Sequence of chain 1.A:
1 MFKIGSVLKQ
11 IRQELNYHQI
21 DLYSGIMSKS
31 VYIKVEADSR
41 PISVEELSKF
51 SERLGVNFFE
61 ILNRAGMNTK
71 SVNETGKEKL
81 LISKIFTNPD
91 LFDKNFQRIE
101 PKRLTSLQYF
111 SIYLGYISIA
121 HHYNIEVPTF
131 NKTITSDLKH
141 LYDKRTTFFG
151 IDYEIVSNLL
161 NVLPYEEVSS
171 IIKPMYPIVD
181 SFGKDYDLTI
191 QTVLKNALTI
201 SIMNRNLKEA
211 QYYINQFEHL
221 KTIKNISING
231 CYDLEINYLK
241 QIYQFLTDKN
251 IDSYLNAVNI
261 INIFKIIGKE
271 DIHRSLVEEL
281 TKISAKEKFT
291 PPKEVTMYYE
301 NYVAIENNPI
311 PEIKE

A protein and the small-molecule ligand that binds it are described below.
Small molecule (SMILES): CC[C@H](C)[C@H](NC(=O)[C@H](Cc1ccccc1)NC(=O)[C@@H](NC(=O)[C@H](CC(C)C)NC(=O)[C@@H](NC(=O)[C@@H](NC(=O)[C@H](C)N)[C@@H](C)CC)[C@@H](C)O)[C@@H](C)CC)C(=O)O

Binding-site contacts:
Ligand atom O contacts residue ASN196 of chain 1.A at 2.9 Å (h-bond).
Ligand atom N contacts residue GLU154 of chain 1.A at 2.9 Å (salt-bridge).
Ligand atom N contacts residue GLU235 of chain 1.A at 2.7 Å (salt-bridge).
Ligand atom C contacts residue ASN196 of chain 1.A at 3.4 Å.
Ligand atom O contacts residue GLU154 of chain 1.A at 3.1 Å.
Ligand atom O contacts residue GLU315 of chain 1.A at 3.5 Å.
Ligand atom N contacts residue GLU312 of chain 1.A at 2.6 Å (salt-bridge).
Ligand atom O contacts residue ASN196 of chain 1.A at 3.3 Å (h-bond).
Ligand atom CG1 contacts residue GLU154 of chain 1.A at 2.8 Å.
Ligand atom CA contacts residue GLU312 of chain 1.A at 3.4 Å.
Ligand atom OG1 contacts residue GLU312 of chain 1.A at 2.4 Å (salt-bridge).
Ligand atom CZ contacts residue GLY115 of chain 1.A at 3.3 Å.
Ligand atom CB contacts residue ILE313 of chain 1.A at 3.5 Å (hydrophobic).
Ligand atom CG2 contacts residue ASN161 of chain 1.A at 3.4 Å.
Ligand atom CD1 contacts residue THR192 of chain 1.A at 3.3 Å.
Ligand atom OG1 contacts residue LYS195 of chain 1.A at 2.4 Å (salt-bridge).
Ligand atom CD1 contacts residue GLU154 of chain 1.A at 2.9 Å.
Ligand atom O contacts residue LYS79 of chain 1.A at 2.8 Å (salt-bridge).
Ligand atom O contacts residue THR199 of chain 1.A at 3.5 Å (h-bond).
Ligand atom N contacts residue ASN196 of chain 1.A at 2.7 Å (h-bond).
Ligand atom CB contacts residue GLU312 of chain 1.A at 3.2 Å.
Ligand atom O contacts residue LYS314 of chain 1.A at 2.7 Å (salt-bridge).
Ligand atom CD2 contacts residue PRO311 of chain 1.A at 3.3 Å (hydrophobic).
Ligand atom CD1 contacts residue ASN196 of chain 1.A at 3.2 Å.
Ligand atom CB contacts residue LYS195 of chain 1.A at 3.4 Å.
Ligand atom CD1 contacts residue ILE200 of chain 1.A at 3.5 Å (hydrophobic).
Ligand atom CD1 contacts residue LEU188 of chain 1.A at 3.2 Å (hydrophobic).
Ligand atom CG2 contacts residue TYR232 of chain 1.A at 3.1 Å (hydrophobic).
Ligand atom CE2 contacts residue SER111 of chain 1.A at 3.5 Å.
Ligand atom CD1 contacts residue THR189 of chain 1.A at 3.2 Å.
Ligand atom CA contacts residue LYS314 of chain 1.A at 3.5 Å.
Ligand atom CB contacts residue SER275 of chain 1.A at 3.5 Å.
Ligand atom O contacts residue ASN158 of chain 1.A at 3.4 Å (h-bond).
Ligand atom CD2 contacts residue GLU312 of chain 1.A at 3.3 Å.
Ligand atom N contacts residue LYS314 of chain 1.A at 2.6 Å (salt-bridge).
Ligand atom N contacts residue ASN158 of chain 1.A at 3.3 Å (h-bond).
Ligand atom CE2 contacts residue ASN158 of chain 1.A at 3.2 Å.
Ligand atom CA contacts residue ASN196 of chain 1.A at 3.1 Å.
Ligand atom O contacts residue ILE313 of chain 1.A at 2.9 Å.
Ligand atom O contacts residue LYS195 of chain 1.A at 2.9 Å (salt-bridge).